A protein and the small-molecule ligand that binds it are described below.
Small molecule (SMILES): CC(=O)N[C@@H]1[C@@H](O)[C@H](O)[C@@H](CO)O[C@H]1O

Sequence of chain 1.B:
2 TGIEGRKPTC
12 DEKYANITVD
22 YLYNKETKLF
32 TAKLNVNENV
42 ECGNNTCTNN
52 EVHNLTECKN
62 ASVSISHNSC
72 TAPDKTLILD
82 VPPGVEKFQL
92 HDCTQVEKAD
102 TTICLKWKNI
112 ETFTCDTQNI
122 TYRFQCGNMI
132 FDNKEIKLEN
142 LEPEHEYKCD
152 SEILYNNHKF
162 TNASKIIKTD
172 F

Binding-site contacts:
Ligand atom C5 contacts residue ASN163 of chain 1.B at 3.7 Å.
Ligand atom O5 contacts residue LYS160 of chain 1.B at 3.6 Å.
Ligand atom C1 contacts residue LYS160 of chain 1.B at 4.5 Å.
Ligand atom C8 contacts residue ALA164 of chain 1.B at 3.6 Å (hydrophobic).
Ligand atom N2 contacts residue ASN163 of chain 1.B at 3.0 Å (h-bond).
Ligand atom C8 contacts residue ASN163 of chain 1.B at 4.2 Å.
Ligand atom C1 contacts residue ASN163 of chain 1.B at 1.4 Å.
Ligand atom C7 contacts residue SER165 of chain 1.B at 4.4 Å.
Ligand atom O6 contacts residue LYS160 of chain 1.B at 4.0 Å.
Ligand atom C4 contacts residue ASN163 of chain 1.B at 4.2 Å.
Ligand atom C8 contacts residue SER165 of chain 1.B at 3.4 Å.
Ligand atom C7 contacts residue ASN163 of chain 1.B at 3.2 Å.
Ligand atom O7 contacts residue ALA164 of chain 1.B at 4.4 Å.
Ligand atom C6 contacts residue LYS160 of chain 1.B at 4.3 Å.
Ligand atom C8 contacts residue SER152 of chain 1.B at 4.3 Å.
Ligand atom C3 contacts residue ASN163 of chain 1.B at 3.8 Å.
Ligand atom C8 contacts residue ASP151 of chain 1.B at 3.4 Å.
Ligand atom O5 contacts residue ASN163 of chain 1.B at 2.3 Å (h-bond).
Ligand atom C2 contacts residue ASN163 of chain 1.B at 2.4 Å.
Ligand atom O7 contacts residue ASN163 of chain 1.B at 2.9 Å (h-bond).